Sequence of chain 1.A:
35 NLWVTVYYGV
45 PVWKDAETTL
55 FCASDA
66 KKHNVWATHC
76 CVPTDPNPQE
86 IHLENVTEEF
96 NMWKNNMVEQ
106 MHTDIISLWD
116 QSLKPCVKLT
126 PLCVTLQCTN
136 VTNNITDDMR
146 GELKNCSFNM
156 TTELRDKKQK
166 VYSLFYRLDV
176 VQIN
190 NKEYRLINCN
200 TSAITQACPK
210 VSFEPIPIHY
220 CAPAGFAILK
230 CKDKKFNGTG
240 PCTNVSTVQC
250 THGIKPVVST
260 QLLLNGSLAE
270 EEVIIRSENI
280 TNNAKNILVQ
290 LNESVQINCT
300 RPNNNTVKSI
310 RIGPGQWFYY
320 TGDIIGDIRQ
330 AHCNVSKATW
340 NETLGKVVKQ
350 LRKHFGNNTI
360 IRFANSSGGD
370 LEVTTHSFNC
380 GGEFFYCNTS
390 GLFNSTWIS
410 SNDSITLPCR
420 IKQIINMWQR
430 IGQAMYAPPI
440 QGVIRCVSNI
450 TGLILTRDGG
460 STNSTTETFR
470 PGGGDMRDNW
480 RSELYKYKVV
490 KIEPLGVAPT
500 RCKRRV

Binding-site contacts:
Ligand atom O3 contacts residue THR238 of chain 1.A at 4.3 Å.
Ligand atom C8 contacts residue GLY237 of chain 1.A at 4.5 Å.
Ligand atom C5 contacts residue ASN236 of chain 1.A at 3.8 Å.
Ligand atom C3 contacts residue ASN236 of chain 1.A at 3.9 Å.
Ligand atom C2 contacts residue ASN236 of chain 1.A at 2.5 Å.
Ligand atom C8 contacts residue THR238 of chain 1.A at 3.5 Å.
Ligand atom C1 contacts residue ASN236 of chain 1.A at 1.5 Å.
Ligand atom C8 contacts residue ASN236 of chain 1.A at 3.2 Å.
Ligand atom C7 contacts residue THR238 of chain 1.A at 3.7 Å.
Ligand atom O5 contacts residue ASN236 of chain 1.A at 2.5 Å (h-bond).
Ligand atom N2 contacts residue ASN236 of chain 1.A at 3.0 Å (h-bond).
Ligand atom C3 contacts residue THR238 of chain 1.A at 4.0 Å.
Ligand atom C8 contacts residue TRP98 of chain 1.A at 3.7 Å (hydrophobic).
Ligand atom C8 contacts residue SER276 of chain 1.A at 3.4 Å.
Ligand atom O7 contacts residue ASN236 of chain 1.A at 3.3 Å (h-bond).
Ligand atom C4 contacts residue ASN236 of chain 1.A at 4.4 Å.
Ligand atom C2 contacts residue THR238 of chain 1.A at 4.0 Å.
Ligand atom C1 contacts residue THR238 of chain 1.A at 4.3 Å.
Ligand atom C7 contacts residue SER276 of chain 1.A at 4.2 Å.
Ligand atom N2 contacts residue THR238 of chain 1.A at 3.0 Å (h-bond).
Ligand atom O7 contacts residue SER276 of chain 1.A at 4.2 Å.
Ligand atom C7 contacts residue ASN236 of chain 1.A at 3.2 Å.

This small molecule binds to this protein.
Small molecule (SMILES): CC(=O)N[C@@H]1[C@@H](O)[C@H](O)[C@@H](CO)O[C@H]1O